Sequence of chain 1.B:
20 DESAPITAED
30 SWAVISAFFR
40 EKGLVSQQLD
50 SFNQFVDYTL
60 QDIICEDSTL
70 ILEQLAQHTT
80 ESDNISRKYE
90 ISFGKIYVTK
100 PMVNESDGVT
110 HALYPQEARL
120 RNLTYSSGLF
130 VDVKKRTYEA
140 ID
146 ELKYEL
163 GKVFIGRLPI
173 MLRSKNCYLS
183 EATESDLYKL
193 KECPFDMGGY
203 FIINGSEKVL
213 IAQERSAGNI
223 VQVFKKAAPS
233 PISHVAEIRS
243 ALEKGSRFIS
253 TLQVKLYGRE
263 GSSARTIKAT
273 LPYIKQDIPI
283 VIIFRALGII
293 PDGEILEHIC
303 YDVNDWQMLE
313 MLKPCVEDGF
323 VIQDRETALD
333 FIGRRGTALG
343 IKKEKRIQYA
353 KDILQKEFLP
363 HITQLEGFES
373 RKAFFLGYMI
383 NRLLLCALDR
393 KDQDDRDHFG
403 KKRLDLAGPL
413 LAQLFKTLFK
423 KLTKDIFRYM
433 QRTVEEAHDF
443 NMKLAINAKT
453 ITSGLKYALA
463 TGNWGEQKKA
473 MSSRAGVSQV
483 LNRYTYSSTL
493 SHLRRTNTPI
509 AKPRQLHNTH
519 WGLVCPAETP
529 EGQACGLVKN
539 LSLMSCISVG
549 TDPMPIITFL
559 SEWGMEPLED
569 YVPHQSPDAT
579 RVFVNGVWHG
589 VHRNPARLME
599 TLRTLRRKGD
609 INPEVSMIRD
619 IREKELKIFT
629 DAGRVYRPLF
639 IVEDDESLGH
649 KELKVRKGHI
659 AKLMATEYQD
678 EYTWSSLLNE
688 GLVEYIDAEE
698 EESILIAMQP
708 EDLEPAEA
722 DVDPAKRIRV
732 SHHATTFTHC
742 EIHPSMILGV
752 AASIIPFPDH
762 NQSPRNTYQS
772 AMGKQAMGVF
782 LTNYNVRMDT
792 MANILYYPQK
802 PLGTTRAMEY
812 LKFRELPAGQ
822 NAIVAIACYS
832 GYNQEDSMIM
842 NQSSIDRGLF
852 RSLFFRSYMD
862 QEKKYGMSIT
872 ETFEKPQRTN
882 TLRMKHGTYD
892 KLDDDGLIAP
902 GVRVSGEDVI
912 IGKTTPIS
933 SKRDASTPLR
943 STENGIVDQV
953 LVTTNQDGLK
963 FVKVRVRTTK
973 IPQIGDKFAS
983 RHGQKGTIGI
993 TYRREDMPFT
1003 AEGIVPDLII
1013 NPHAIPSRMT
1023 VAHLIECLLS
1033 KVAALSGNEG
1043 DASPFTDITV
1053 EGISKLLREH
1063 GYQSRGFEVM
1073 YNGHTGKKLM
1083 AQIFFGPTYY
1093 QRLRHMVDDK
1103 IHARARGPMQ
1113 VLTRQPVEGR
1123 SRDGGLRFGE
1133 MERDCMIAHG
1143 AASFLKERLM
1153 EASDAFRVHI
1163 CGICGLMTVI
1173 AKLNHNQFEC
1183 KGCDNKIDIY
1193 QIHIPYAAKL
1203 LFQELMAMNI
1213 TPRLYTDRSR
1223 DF

Sequence of chain 1.A:
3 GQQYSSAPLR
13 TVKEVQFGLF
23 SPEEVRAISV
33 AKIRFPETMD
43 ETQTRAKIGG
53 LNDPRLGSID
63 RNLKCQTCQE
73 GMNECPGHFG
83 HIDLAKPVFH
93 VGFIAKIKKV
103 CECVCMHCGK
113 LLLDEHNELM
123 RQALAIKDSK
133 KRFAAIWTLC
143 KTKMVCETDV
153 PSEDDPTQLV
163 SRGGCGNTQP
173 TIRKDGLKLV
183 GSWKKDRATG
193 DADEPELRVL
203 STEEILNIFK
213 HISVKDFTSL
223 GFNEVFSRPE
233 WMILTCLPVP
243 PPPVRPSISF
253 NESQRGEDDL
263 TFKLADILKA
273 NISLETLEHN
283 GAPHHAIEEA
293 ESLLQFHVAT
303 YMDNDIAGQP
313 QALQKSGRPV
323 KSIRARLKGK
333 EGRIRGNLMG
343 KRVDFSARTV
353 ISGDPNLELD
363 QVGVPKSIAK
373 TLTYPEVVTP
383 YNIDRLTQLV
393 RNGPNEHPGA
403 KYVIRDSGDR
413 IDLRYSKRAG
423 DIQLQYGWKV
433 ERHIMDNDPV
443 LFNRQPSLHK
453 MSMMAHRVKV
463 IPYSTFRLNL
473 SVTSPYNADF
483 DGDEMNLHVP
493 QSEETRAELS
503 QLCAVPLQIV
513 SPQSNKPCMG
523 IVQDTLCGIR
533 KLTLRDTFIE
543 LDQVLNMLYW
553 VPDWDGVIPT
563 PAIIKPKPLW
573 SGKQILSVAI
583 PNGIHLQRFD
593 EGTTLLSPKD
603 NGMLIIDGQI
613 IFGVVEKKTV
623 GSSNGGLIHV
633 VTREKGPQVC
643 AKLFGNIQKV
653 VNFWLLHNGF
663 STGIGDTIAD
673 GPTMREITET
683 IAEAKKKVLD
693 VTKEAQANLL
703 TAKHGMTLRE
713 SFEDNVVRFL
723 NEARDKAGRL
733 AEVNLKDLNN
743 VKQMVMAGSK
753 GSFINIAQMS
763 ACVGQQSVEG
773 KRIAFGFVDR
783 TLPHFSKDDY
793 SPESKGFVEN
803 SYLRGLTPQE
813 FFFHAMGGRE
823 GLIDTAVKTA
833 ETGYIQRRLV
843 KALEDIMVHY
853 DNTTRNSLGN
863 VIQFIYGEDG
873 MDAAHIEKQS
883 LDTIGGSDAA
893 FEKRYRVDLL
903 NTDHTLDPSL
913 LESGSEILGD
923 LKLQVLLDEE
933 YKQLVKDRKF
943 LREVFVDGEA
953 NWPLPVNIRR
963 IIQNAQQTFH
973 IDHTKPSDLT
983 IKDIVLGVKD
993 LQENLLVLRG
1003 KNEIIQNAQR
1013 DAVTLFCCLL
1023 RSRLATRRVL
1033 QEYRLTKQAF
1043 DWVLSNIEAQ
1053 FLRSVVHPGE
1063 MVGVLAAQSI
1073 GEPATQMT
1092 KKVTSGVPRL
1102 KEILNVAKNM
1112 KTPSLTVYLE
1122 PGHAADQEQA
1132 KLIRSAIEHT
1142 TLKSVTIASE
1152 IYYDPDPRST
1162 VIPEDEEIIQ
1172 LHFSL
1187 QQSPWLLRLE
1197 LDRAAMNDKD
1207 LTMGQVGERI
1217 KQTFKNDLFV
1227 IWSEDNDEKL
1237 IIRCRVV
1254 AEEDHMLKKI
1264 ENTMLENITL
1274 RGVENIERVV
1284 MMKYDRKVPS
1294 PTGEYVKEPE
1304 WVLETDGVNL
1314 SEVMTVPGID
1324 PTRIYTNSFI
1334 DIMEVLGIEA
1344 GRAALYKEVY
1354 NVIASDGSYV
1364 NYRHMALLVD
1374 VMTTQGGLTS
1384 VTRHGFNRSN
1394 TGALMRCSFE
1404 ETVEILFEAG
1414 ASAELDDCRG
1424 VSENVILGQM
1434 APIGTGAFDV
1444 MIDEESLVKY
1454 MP

Sequence of chain 1.M:
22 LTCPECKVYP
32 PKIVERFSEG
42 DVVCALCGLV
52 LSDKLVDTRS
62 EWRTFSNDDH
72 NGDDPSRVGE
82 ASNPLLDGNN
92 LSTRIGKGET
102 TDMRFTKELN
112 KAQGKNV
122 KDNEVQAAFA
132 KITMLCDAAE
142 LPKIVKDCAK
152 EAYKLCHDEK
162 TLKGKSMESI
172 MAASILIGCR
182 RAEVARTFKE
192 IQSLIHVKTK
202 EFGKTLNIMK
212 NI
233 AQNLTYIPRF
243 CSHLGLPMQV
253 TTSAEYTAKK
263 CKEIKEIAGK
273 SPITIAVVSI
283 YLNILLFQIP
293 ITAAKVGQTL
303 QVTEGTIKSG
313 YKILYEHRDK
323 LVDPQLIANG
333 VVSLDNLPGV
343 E

The protein below binds the small molecule below.
Small molecule (SMILES): Nc1ccn([C@@H]2O[C@H](CO[P](=O)(O)O[C@H]3[C@@H](O)[C@H](n4ccc(=O)[nH]c4=O)O[C@@H]3CO[P](=O)(O)O[C@H]3[C@@H](O)[C@H](n4cnc5c(N)ncnc54)O[C@@H]3CO[P](=O)(O)O[C@H]3[C@@H](O)[C@H](n4ccc(=O)[nH]c4=O)O[C@@H]3CO[P](=O)(O)O[C@H]3[C@@H](O)[C@H](n4cnc5c(N)ncnc54)O[C@@H]3CO)[C@@H](O[P](=O)(O)OC[C@H]3O[C@@H](n4cnc5c(N)ncnc54)[C@H](O)[C@@H]3O)[C@H]2O)c(=O)n1

Binding-site contacts:
Ligand atom P contacts residue LYS979 of chain 1.B at 3.6 Å.
Ligand atom O2' contacts residue ALA477 of chain 1.B at 3.9 Å.
Ligand atom OP1 contacts residue LYS987 of chain 1.B at 2.9 Å (salt-bridge).
Ligand atom C3' contacts residue MG1 of chain 1.V at 3.3 Å.
Ligand atom O4' contacts residue ASP485 of chain 1.A at 4.0 Å.
Ligand atom O2' contacts residue GLN776 of chain 1.B at 3.7 Å.
Ligand atom C5' contacts residue ASN72 of chain 1.M at 3.9 Å.
Ligand atom C4' contacts residue ASP485 of chain 1.A at 3.6 Å.
Ligand atom OP1 contacts residue LYS979 of chain 1.B at 2.7 Å (salt-bridge).
Ligand atom O3' contacts residue LYS979 of chain 1.B at 3.2 Å (salt-bridge).
Ligand atom C2' contacts residue MG1 of chain 1.V at 3.7 Å.
Ligand atom OP2 contacts residue LYS987 of chain 1.B at 4.0 Å.
Ligand atom O2' contacts residue GLN481 of chain 1.B at 3.2 Å (h-bond).
Ligand atom C4' contacts residue MG1 of chain 1.V at 3.4 Å.
Ligand atom O3' contacts residue LYS987 of chain 1.B at 4.0 Å.
Ligand atom O5' contacts residue ASP74 of chain 1.M at 3.4 Å (salt-bridge).
Ligand atom O2' contacts residue LYS1102 of chain 1.B at 3.9 Å.
Ligand atom C4' contacts residue ASP483 of chain 1.A at 3.1 Å.
Ligand atom O3' contacts residue ASP485 of chain 1.A at 4.1 Å.
Ligand atom O5' contacts residue ASN72 of chain 1.M at 3.7 Å.
Ligand atom P contacts residue LYS987 of chain 1.B at 3.4 Å.
Ligand atom C2' contacts residue ASP485 of chain 1.A at 4.0 Å.
Ligand atom O2' contacts residue MG1 of chain 1.V at 2.9 Å.
Ligand atom O3' contacts residue ASP483 of chain 1.A at 2.9 Å (salt-bridge).
Ligand atom C5' contacts residue HIS1097 of chain 1.B at 3.6 Å.
Ligand atom C3' contacts residue ASP483 of chain 1.A at 3.9 Å.
Ligand atom C5' contacts residue GLN776 of chain 1.B at 3.5 Å.
Ligand atom O3' contacts residue MG1 of chain 1.V at 2.5 Å.
Ligand atom O3' contacts residue GLN776 of chain 1.B at 3.3 Å (h-bond).
Ligand atom C4' contacts residue HIS1097 of chain 1.B at 3.7 Å.
Ligand atom C5' contacts residue ASP74 of chain 1.M at 3.4 Å.
Ligand atom O2' contacts residue ASP485 of chain 1.A at 3.0 Å (salt-bridge).
Ligand atom O4' contacts residue HIS1097 of chain 1.B at 4.0 Å.
Ligand atom O2' contacts residue HIS1097 of chain 1.B at 4.1 Å.
Ligand atom O2' contacts residue ARG446 of chain 1.A at 3.4 Å (salt-bridge).
Ligand atom O5' contacts residue ASP70 of chain 1.M at 3.4 Å (salt-bridge).
Ligand atom O5' contacts residue LYS987 of chain 1.B at 3.1 Å (salt-bridge).
Ligand atom OP1 contacts residue GLN776 of chain 1.B at 3.3 Å (h-bond).
Ligand atom C5' contacts residue ASP483 of chain 1.A at 3.3 Å.
Ligand atom C5' contacts residue LYS987 of chain 1.B at 3.2 Å.